A protein and the small-molecule ligand that binds it are described below.
Small molecule (SMILES): Oc1cc(O)c2c(c1)O[C@H](c1ccc(O)c(O)c1)[C@@H](O)C2

Sequence of chain 1.B:
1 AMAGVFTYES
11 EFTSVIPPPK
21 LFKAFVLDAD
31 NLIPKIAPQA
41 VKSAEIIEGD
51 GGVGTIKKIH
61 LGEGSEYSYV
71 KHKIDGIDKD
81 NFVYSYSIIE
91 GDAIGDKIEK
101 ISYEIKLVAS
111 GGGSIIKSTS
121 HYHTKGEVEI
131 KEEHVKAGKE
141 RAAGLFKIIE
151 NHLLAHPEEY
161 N

Binding-site contacts:
Ligand atom O3 contacts residue ILE88 of chain 1.B at 3.8 Å.
Ligand atom C4 contacts residue LEU61 of chain 1.B at 4.3 Å (hydrophobic).
Ligand atom C93 contacts residue ILE33 of chain 1.B at 4.3 Å (hydrophobic).
Ligand atom C4 contacts residue ARG141 of chain 1.B at 4.2 Å.
Ligand atom C8 contacts residue ALA40 of chain 1.B at 4.0 Å (hydrophobic).
Ligand atom C91 contacts residue HIS72 of chain 1.B at 4.2 Å.
Ligand atom C6 contacts residue ARG141 of chain 1.B at 3.5 Å.
Ligand atom O94 contacts residue ALA29 of chain 1.B at 4.3 Å.
Ligand atom C94 contacts residue ILE33 of chain 1.B at 4.2 Å (hydrophobic).
Ligand atom O71 contacts residue ARG141 of chain 1.B at 3.9 Å.
Ligand atom C95 contacts residue TYR86 of chain 1.B at 3.8 Å (hydrophobic).
Ligand atom C7 contacts residue ARG141 of chain 1.B at 3.3 Å.
Ligand atom C95 contacts residue LEU145 of chain 1.B at 4.0 Å (hydrophobic).
Ligand atom C93 contacts residue HIS72 of chain 1.B at 4.0 Å.
Ligand atom C6 contacts residue LEU61 of chain 1.B at 3.9 Å (hydrophobic).
Ligand atom O94 contacts residue ILE33 of chain 1.B at 3.6 Å.
Ligand atom C9 contacts residue LEU61 of chain 1.B at 4.1 Å (hydrophobic).
Ligand atom C8 contacts residue ARG141 of chain 1.B at 3.4 Å.
Ligand atom C9 contacts residue ARG141 of chain 1.B at 3.6 Å.
Ligand atom C92 contacts residue HIS72 of chain 1.B at 4.1 Å.
Ligand atom C6 contacts residue SER65 of chain 1.B at 3.9 Å.
Ligand atom C5 contacts residue LEU61 of chain 1.B at 3.8 Å (hydrophobic).
Ligand atom C10 contacts residue LEU61 of chain 1.B at 4.0 Å (hydrophobic).
Ligand atom O3 contacts residue VAL70 of chain 1.B at 4.0 Å.
Ligand atom C96 contacts residue TYR86 of chain 1.B at 4.1 Å (hydrophobic).
Ligand atom O51 contacts residue LEU61 of chain 1.B at 3.9 Å.
Ligand atom O94 contacts residue PHE25 of chain 1.B at 4.2 Å.
Ligand atom O1 contacts residue ARG141 of chain 1.B at 4.3 Å.
Ligand atom C96 contacts residue LEU145 of chain 1.B at 4.3 Å (hydrophobic).
Ligand atom O1 contacts residue VAL41 of chain 1.B at 4.0 Å.
Ligand atom C95 contacts residue HIS72 of chain 1.B at 4.3 Å.
Ligand atom C92 contacts residue VAL41 of chain 1.B at 3.9 Å (hydrophobic).
Ligand atom O3 contacts residue HIS72 of chain 1.B at 3.0 Å (h-bond).
Ligand atom O51 contacts residue ARG141 of chain 1.B at 3.8 Å.
Ligand atom O71 contacts residue ALA40 of chain 1.B at 4.3 Å.
Ligand atom C3 contacts residue HIS72 of chain 1.B at 4.3 Å.
Ligand atom C10 contacts residue ARG141 of chain 1.B at 3.7 Å.
Ligand atom C5 contacts residue ARG141 of chain 1.B at 3.6 Å.
Ligand atom C94 contacts residue HIS72 of chain 1.B at 4.1 Å.
Ligand atom O93 contacts residue ILE33 of chain 1.B at 4.0 Å.